Sequence of chain 1.A:
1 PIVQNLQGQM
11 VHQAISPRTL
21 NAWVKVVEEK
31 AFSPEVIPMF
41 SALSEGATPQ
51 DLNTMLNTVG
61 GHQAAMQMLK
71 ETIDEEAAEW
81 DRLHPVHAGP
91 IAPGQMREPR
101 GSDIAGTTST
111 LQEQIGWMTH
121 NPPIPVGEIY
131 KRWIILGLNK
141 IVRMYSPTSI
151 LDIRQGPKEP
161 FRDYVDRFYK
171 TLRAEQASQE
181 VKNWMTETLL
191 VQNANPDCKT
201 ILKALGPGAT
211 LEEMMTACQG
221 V

Sequence of chain 6.A:
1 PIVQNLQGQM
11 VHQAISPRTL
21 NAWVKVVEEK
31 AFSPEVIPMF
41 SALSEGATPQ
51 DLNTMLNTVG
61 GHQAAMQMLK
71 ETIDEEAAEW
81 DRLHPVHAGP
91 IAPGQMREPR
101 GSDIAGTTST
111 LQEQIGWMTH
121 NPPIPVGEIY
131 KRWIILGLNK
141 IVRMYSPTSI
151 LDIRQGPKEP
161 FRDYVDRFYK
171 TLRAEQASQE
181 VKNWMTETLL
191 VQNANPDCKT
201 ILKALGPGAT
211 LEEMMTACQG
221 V

The small molecule below binds the protein below.
Small molecule (SMILES): Cc1[nH]c2ccccc2c1CC(=O)N[C@@H](Cc1ccccc1)C(=O)N(C)c1ccccc1

Binding-site contacts:
Ligand atom C2 contacts residue GLN63 of chain 1.A at 3.5 Å.
Ligand atom C28 contacts residue ARG173 of chain 6.A at 3.5 Å.
Ligand atom C23 contacts residue LYS70 of chain 1.A at 3.5 Å.
Ligand atom C30 contacts residue LYS182 of chain 6.A at 3.8 Å.
Ligand atom C32 contacts residue ASN57 of chain 1.A at 3.8 Å.
Ligand atom C16 contacts residue THR107 of chain 1.A at 3.8 Å.
Ligand atom C8 contacts residue LEU56 of chain 1.A at 3.6 Å (hydrophobic).
Ligand atom C2 contacts residue ARG173 of chain 6.A at 3.5 Å.
Ligand atom C1 contacts residue LYS70 of chain 1.A at 3.5 Å.
Ligand atom C8 contacts residue ASN57 of chain 1.A at 3.5 Å.
Ligand atom C9 contacts residue LEU56 of chain 1.A at 3.8 Å (hydrophobic).
Ligand atom C32 contacts residue GLN63 of chain 1.A at 3.4 Å.
Ligand atom N3 contacts residue GLN63 of chain 1.A at 2.7 Å (h-bond).
Ligand atom C27 contacts residue GLN63 of chain 1.A at 3.9 Å.
Ligand atom C22 contacts residue ASN53 of chain 1.A at 3.4 Å.
Ligand atom C5 contacts residue ASN57 of chain 1.A at 3.6 Å.
Ligand atom C25 contacts residue ASN57 of chain 1.A at 3.2 Å.
Ligand atom C22 contacts residue THR107 of chain 1.A at 3.8 Å.
Ligand atom C27 contacts residue ARG173 of chain 6.A at 3.7 Å.
Ligand atom C23 contacts residue ASN57 of chain 1.A at 3.4 Å.
Ligand atom C10 contacts residue MET66 of chain 1.A at 3.6 Å (hydrophobic).
Ligand atom O14 contacts residue ASN57 of chain 1.A at 3.2 Å (h-bond).
Ligand atom C32 contacts residue ARG173 of chain 6.A at 3.4 Å.
Ligand atom N4 contacts residue ASN57 of chain 1.A at 2.6 Å (h-bond).
Ligand atom C17 contacts residue THR107 of chain 1.A at 3.7 Å.
Ligand atom C11 contacts residue LYS70 of chain 1.A at 3.4 Å.
Ligand atom C22 contacts residue ALA105 of chain 1.A at 3.5 Å (hydrophobic).
Ligand atom C28 contacts residue TYR169 of chain 6.A at 3.7 Å (hydrophobic).
Ligand atom C29 contacts residue ARG173 of chain 6.A at 3.8 Å.
Ligand atom C6 contacts residue ASN53 of chain 1.A at 3.5 Å.
Ligand atom C6 contacts residue ASN57 of chain 1.A at 3.5 Å.
Ligand atom C21 contacts residue TYR130 of chain 1.A at 3.4 Å (hydrophobic).
Ligand atom C26 contacts residue LYS70 of chain 1.A at 3.3 Å.
Ligand atom C16 contacts residue ASN53 of chain 1.A at 3.7 Å.
Ligand atom C18 contacts residue THR107 of chain 1.A at 3.7 Å.
Ligand atom C22 contacts residue TYR130 of chain 1.A at 3.5 Å (hydrophobic).
Ligand atom C27 contacts residue LYS70 of chain 1.A at 3.7 Å.
Ligand atom O24 contacts residue LYS70 of chain 1.A at 2.9 Å (salt-bridge).
Ligand atom N3 contacts residue ARG173 of chain 6.A at 3.6 Å.
Ligand atom C31 contacts residue LYS70 of chain 1.A at 3.6 Å.